The small molecule below binds the protein below.
Small molecule (SMILES): CC(=O)c1ccccc1

Sequence of chain 2.A:
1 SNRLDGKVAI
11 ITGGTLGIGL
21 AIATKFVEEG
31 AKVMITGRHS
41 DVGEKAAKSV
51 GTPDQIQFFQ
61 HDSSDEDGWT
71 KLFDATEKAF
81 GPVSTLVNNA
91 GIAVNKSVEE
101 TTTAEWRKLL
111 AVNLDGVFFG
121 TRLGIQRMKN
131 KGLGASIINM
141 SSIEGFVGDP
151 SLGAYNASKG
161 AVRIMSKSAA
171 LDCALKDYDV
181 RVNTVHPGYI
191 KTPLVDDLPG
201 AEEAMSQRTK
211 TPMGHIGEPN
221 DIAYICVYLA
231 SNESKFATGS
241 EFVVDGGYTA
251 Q

Binding-site contacts:
Ligand atom C3 contacts residue ASN95 of chain 2.A at 3.8 Å.
Ligand atom C8 contacts residue LEU152 of chain 2.A at 4.2 Å (hydrophobic).
Ligand atom C2 contacts residue ASN95 of chain 2.A at 4.5 Å.
Ligand atom C6 contacts residue TYR189 of chain 2.A at 3.9 Å (hydrophobic).
Ligand atom O1 contacts residue NAP1 of chain 2.C at 4.2 Å.
Ligand atom C4 contacts residue ASN95 of chain 2.A at 3.7 Å.
Ligand atom O1 contacts residue TYR155 of chain 2.A at 3.2 Å.
Ligand atom C7 contacts residue TYR155 of chain 2.A at 4.4 Å (hydrophobic).
Ligand atom C2 contacts residue ALA93 of chain 2.A at 3.4 Å (hydrophobic).
Ligand atom C3 contacts residue ALA93 of chain 2.A at 3.8 Å (hydrophobic).
Ligand atom C8 contacts residue TYR189 of chain 2.A at 3.4 Å (hydrophobic).
Ligand atom C5 contacts residue ASN95 of chain 2.A at 4.3 Å.
Ligand atom C7 contacts residue LEU152 of chain 2.A at 4.3 Å (hydrophobic).
Ligand atom C7 contacts residue NAP1 of chain 2.C at 4.3 Å.
Ligand atom O1 contacts residue ALA93 of chain 2.A at 4.3 Å.
Ligand atom C8 contacts residue NAP1 of chain 2.C at 3.7 Å.
Ligand atom C1 contacts residue ALA93 of chain 2.A at 4.5 Å (hydrophobic).